Binding-site contacts:
Ligand atom O49 contacts residue ALA168 of chain 1.B at 4.2 Å.
Ligand atom N33 contacts residue ILE176 of chain 1.B at 4.3 Å.
Ligand atom O53 contacts residue ALA168 of chain 1.B at 3.1 Å.
Ligand atom C35 contacts residue ALA172 of chain 1.B at 4.3 Å (hydrophobic).
Ligand atom C43 contacts residue ASN166 of chain 1.B at 3.9 Å.
Ligand atom C41 contacts residue TYR169 of chain 1.B at 4.2 Å (hydrophobic).
Ligand atom C42 contacts residue ALA168 of chain 1.B at 4.1 Å (hydrophobic).
Ligand atom O34 contacts residue LEU133 of chain 1.B at 3.7 Å.
Ligand atom C21 contacts residue LEU133 of chain 1.B at 4.4 Å (hydrophobic).
Ligand atom C43 contacts residue TYR169 of chain 1.B at 4.1 Å (hydrophobic).
Ligand atom C9 contacts residue LEU133 of chain 1.B at 3.9 Å (hydrophobic).
Ligand atom C36 contacts residue ALA172 of chain 1.B at 3.8 Å (hydrophobic).
Ligand atom C43 contacts residue ALA168 of chain 1.B at 4.4 Å (hydrophobic).
Ligand atom O47 contacts residue TRP143 of chain 1.B at 4.3 Å.
Ligand atom C1 contacts residue ILE130 of chain 1.B at 4.3 Å (hydrophobic).
Ligand atom O34 contacts residue VAL134 of chain 1.B at 4.3 Å.
Ligand atom O53 contacts residue TYR169 of chain 1.B at 3.0 Å (h-bond).
Ligand atom O44 contacts residue ASN166 of chain 1.B at 4.0 Å.
Ligand atom C0 contacts residue ALA129 of chain 1.B at 4.1 Å (hydrophobic).
Ligand atom C24 contacts residue ILE176 of chain 1.B at 4.0 Å (hydrophobic).
Ligand atom C12 contacts residue LEU133 of chain 1.B at 4.3 Å (hydrophobic).
Ligand atom C43 contacts residue TRP143 of chain 1.B at 3.3 Å (hydrophobic).
Ligand atom C37 contacts residue PRO138 of chain 1.B at 4.5 Å (hydrophobic).
Ligand atom O47 contacts residue PRO138 of chain 1.B at 4.0 Å.
Ligand atom O49 contacts residue ALA172 of chain 1.B at 3.3 Å.
Ligand atom C36 contacts residue ILE176 of chain 1.B at 4.5 Å (hydrophobic).
Ligand atom O44 contacts residue TRP143 of chain 1.B at 3.2 Å (h-bond).
Ligand atom C40 contacts residue ALA172 of chain 1.B at 4.5 Å (hydrophobic).
Ligand atom C15 contacts residue LEU133 of chain 1.B at 3.5 Å (hydrophobic).
Ligand atom C42 contacts residue TYR169 of chain 1.B at 4.2 Å (hydrophobic).
Ligand atom O53 contacts residue ASN166 of chain 1.B at 4.3 Å.
Ligand atom C30 contacts residue ILE176 of chain 1.B at 4.4 Å (hydrophobic).
Ligand atom O51 contacts residue TRP143 of chain 1.B at 3.3 Å.

The protein below binds the small molecule below.
Small molecule (SMILES): CCCCCCCCCC(=O)N(CCO)C[C@@H](O)[C@@H](O)[C@@H](O)[C@@H](O)CO

Sequence of chain 1.B:
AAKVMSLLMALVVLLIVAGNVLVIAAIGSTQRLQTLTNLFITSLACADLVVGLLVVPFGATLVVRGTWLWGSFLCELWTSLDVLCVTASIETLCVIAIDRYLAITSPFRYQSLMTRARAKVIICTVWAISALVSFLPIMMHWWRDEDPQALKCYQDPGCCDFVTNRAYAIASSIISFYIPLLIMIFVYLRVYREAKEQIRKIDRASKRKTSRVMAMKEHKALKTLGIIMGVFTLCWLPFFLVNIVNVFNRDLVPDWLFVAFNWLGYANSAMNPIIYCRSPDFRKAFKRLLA